A small-molecule ligand and the protein it binds are described below.
Small molecule (SMILES): Nc1nc(N)c2nc(CNc3ccc(C(=O)N[C@@H](CCC(=O)O)C(=O)O)cc3)cnc2n1

Binding-site contacts:
Ligand atom N8 contacts residue NDP1 of chain 1.AA at 3.6 Å.
Ligand atom N1 contacts residue VAL8 of chain 1.E at 3.5 Å (h-bond).
Ligand atom CT contacts residue LEU94 of chain 1.E at 3.8 Å (hydrophobic).
Ligand atom N8 contacts residue VAL8 of chain 1.E at 3.4 Å (h-bond).
Ligand atom O2 contacts residue SER36 of chain 1.E at 3.1 Å (h-bond).
Ligand atom C8A contacts residue NDP1 of chain 1.AA at 3.6 Å.
Ligand atom N1 contacts residue VAL9 of chain 1.E at 3.7 Å.
Ligand atom C11 contacts residue PHE32 of chain 1.E at 3.5 Å (hydrophobic).
Ligand atom N8 contacts residue PHE35 of chain 1.E at 3.7 Å.
Ligand atom NA2 contacts residue VAL9 of chain 1.E at 3.3 Å (h-bond).
Ligand atom N3 contacts residue ASP31 of chain 1.E at 2.5 Å (salt-bridge).
Ligand atom O contacts residue PHE91 of chain 1.E at 3.0 Å.
Ligand atom C4 contacts residue ASP31 of chain 1.E at 3.0 Å.
Ligand atom O1 contacts residue ARG97 of chain 1.E at 3.5 Å (salt-bridge).
Ligand atom NA2 contacts residue THR172 of chain 1.E at 3.3 Å (h-bond).
Ligand atom OE1 contacts residue PHE32 of chain 1.E at 3.8 Å.
Ligand atom O1 contacts residue PHE91 of chain 1.E at 3.8 Å.
Ligand atom NA4 contacts residue PHE32 of chain 1.E at 3.8 Å.
Ligand atom N3 contacts residue ALA10 of chain 1.E at 3.8 Å.
Ligand atom NA4 contacts residue ASP31 of chain 1.E at 2.9 Å (salt-bridge).
Ligand atom CA contacts residue PHE91 of chain 1.E at 3.8 Å (hydrophobic).
Ligand atom CT contacts residue ARG97 of chain 1.E at 3.9 Å.
Ligand atom CG contacts residue PHE91 of chain 1.E at 3.7 Å (hydrophobic).
Ligand atom C6 contacts residue NDP1 of chain 1.AA at 3.5 Å.
Ligand atom C16 contacts residue PHE32 of chain 1.E at 3.4 Å (hydrophobic).
Ligand atom N1 contacts residue ALA10 of chain 1.E at 3.8 Å.
Ligand atom O2 contacts residue ARG97 of chain 1.E at 3.4 Å (salt-bridge).
Ligand atom C2 contacts residue ASP31 of chain 1.E at 3.6 Å.
Ligand atom C2 contacts residue VAL9 of chain 1.E at 3.8 Å (hydrophobic).
Ligand atom O1 contacts residue LEU94 of chain 1.E at 3.5 Å.
Ligand atom N1 contacts residue PHE35 of chain 1.E at 3.7 Å.
Ligand atom NA2 contacts residue ALA10 of chain 1.E at 3.7 Å.
Ligand atom NA2 contacts residue ASP31 of chain 1.E at 3.1 Å (salt-bridge).
Ligand atom C8A contacts residue PHE35 of chain 1.E at 3.7 Å (hydrophobic).
Ligand atom C12 contacts residue PHE32 of chain 1.E at 3.7 Å (hydrophobic).
Ligand atom C2 contacts residue ALA10 of chain 1.E at 3.7 Å (hydrophobic).
Ligand atom OE2 contacts residue SER36 of chain 1.E at 3.2 Å (h-bond).
Ligand atom C15 contacts residue PHE32 of chain 1.E at 3.6 Å (hydrophobic).
Ligand atom C7 contacts residue NDP1 of chain 1.AA at 3.1 Å.
Ligand atom N contacts residue PHE32 of chain 1.E at 3.9 Å.

Sequence of chain 1.E:
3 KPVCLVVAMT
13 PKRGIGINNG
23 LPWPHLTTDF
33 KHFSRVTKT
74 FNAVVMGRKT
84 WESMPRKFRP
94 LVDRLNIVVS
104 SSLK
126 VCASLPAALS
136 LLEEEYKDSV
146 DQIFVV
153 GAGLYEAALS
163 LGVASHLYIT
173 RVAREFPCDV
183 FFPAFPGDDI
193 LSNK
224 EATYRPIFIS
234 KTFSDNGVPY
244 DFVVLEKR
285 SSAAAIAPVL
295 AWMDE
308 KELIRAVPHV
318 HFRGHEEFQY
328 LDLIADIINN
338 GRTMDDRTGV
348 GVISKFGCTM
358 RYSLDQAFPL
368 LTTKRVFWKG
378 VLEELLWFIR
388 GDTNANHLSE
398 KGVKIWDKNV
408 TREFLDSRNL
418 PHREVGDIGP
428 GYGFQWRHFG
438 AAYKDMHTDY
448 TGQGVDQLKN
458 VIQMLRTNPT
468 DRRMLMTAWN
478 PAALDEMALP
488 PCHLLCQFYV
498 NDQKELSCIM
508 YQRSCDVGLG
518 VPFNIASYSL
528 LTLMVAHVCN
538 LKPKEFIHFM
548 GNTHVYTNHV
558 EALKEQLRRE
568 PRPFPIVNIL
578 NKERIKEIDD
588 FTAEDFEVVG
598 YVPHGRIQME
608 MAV